Sequence of chain 1.B:
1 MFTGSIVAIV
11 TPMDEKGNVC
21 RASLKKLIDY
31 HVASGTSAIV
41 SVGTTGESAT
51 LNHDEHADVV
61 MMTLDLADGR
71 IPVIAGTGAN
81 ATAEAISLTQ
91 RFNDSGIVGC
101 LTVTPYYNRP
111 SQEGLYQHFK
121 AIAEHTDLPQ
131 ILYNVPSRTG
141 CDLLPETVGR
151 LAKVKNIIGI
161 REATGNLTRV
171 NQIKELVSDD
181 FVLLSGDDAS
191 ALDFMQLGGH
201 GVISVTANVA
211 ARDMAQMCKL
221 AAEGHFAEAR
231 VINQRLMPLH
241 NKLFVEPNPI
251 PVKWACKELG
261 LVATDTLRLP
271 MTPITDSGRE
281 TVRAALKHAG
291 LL

Binding-site contacts:
Ligand atom O3 contacts residue THR44 of chain 1.B at 3.9 Å.
Ligand atom CA contacts residue THR45 of chain 1.B at 3.7 Å.
Ligand atom OXT contacts residue TYR133 of chain 1.B at 3.5 Å.
Ligand atom C contacts residue TYR133 of chain 1.B at 3.7 Å (hydrophobic).
Ligand atom O contacts residue GLY43 of chain 1.B at 3.5 Å.
Ligand atom O3 contacts residue TYR133 of chain 1.B at 4.5 Å.
Ligand atom C contacts residue THR44 of chain 1.B at 3.9 Å.
Ligand atom CB contacts residue ALA8 of chain 1.B at 4.4 Å (hydrophobic).
Ligand atom CA contacts residue TYR133 of chain 1.B at 3.7 Å (hydrophobic).
Ligand atom CB contacts residue ILE203 of chain 1.B at 3.9 Å (hydrophobic).
Ligand atom O3 contacts residue ALA8 of chain 1.B at 3.8 Å.
Ligand atom O contacts residue THR45 of chain 1.B at 3.5 Å (h-bond).
Ligand atom O contacts residue ALA8 of chain 1.B at 4.0 Å.
Ligand atom O3 contacts residue THR45 of chain 1.B at 2.5 Å (h-bond).
Ligand atom CA contacts residue ALA8 of chain 1.B at 3.8 Å (hydrophobic).
Ligand atom CB contacts residue TYR133 of chain 1.B at 3.6 Å (hydrophobic).
Ligand atom O3 contacts residue VAL205 of chain 1.B at 3.9 Å.
Ligand atom O contacts residue THR44 of chain 1.B at 2.7 Å (h-bond).
Ligand atom CB contacts residue GLY186 of chain 1.B at 4.2 Å.
Ligand atom CA contacts residue THR44 of chain 1.B at 4.3 Å.
Ligand atom O3 contacts residue ASN248 of chain 1.B at 4.2 Å.
Ligand atom OXT contacts residue THR44 of chain 1.B at 4.5 Å.
Ligand atom C contacts residue THR45 of chain 1.B at 4.4 Å.
Ligand atom C contacts residue ALA8 of chain 1.B at 4.0 Å (hydrophobic).
Ligand atom OXT contacts residue LEU101 of chain 1.B at 3.6 Å.
Ligand atom OXT contacts residue ILE203 of chain 1.B at 4.0 Å.

A small-molecule ligand and the protein it binds are described below.
Small molecule (SMILES): CC(=O)C(=O)O